A protein and the small-molecule ligand that binds it are described below.
Small molecule (SMILES): O=C(O)c1cccc(CSc2cccs2)c1

Sequence of chain 1.A:
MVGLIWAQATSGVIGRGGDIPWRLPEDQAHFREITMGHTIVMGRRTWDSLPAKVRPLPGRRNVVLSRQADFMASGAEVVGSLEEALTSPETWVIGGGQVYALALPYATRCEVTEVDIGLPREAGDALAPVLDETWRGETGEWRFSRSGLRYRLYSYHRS

Binding-site contacts:
Ligand atom C10 contacts residue LEU52 of chain 1.A at 3.5 Å (hydrophobic).
Ligand atom C13 contacts residue SER51 of chain 1.A at 4.3 Å.
Ligand atom C13 contacts residue NAP1 of chain 1.D at 3.5 Å.
Ligand atom C06 contacts residue ARG25 of chain 1.A at 4.1 Å.
Ligand atom C12 contacts residue THR48 of chain 1.A at 3.8 Å.
Ligand atom C03 contacts residue VAL56 of chain 1.A at 4.5 Å (hydrophobic).
Ligand atom C05 contacts residue ARG25 of chain 1.A at 3.5 Å.
Ligand atom S11 contacts residue LEU52 of chain 1.A at 4.3 Å.
Ligand atom S09 contacts residue LEU52 of chain 1.A at 3.8 Å.
Ligand atom C04 contacts residue GLN30 of chain 1.A at 4.1 Å.
Ligand atom S11 contacts residue PHE33 of chain 1.A at 3.8 Å.
Ligand atom C02 contacts residue VAL56 of chain 1.A at 3.7 Å (hydrophobic).
Ligand atom C12 contacts residue NAP1 of chain 1.D at 3.3 Å.
Ligand atom O01 contacts residue VAL56 of chain 1.A at 2.9 Å.
Ligand atom C05 contacts residue GLN30 of chain 1.A at 4.1 Å.
Ligand atom C14 contacts residue LEU52 of chain 1.A at 3.6 Å (hydrophobic).
Ligand atom C04 contacts residue ARG25 of chain 1.A at 4.1 Å.
Ligand atom S11 contacts residue ILE96 of chain 1.A at 3.9 Å.
Ligand atom C08 contacts residue LEU52 of chain 1.A at 3.3 Å (hydrophobic).
Ligand atom C06 contacts residue GLN30 of chain 1.A at 4.5 Å.
Ligand atom C13 contacts residue THR48 of chain 1.A at 3.9 Å.
Ligand atom C12 contacts residue ILE96 of chain 1.A at 3.3 Å (hydrophobic).
Ligand atom C13 contacts residue ILE96 of chain 1.A at 4.5 Å (hydrophobic).
Ligand atom C13 contacts residue LEU52 of chain 1.A at 4.3 Å (hydrophobic).
Ligand atom O16 contacts residue VAL56 of chain 1.A at 4.2 Å.
Ligand atom C15 contacts residue VAL56 of chain 1.A at 4.0 Å (hydrophobic).